The protein below binds the small molecule below.
Small molecule (SMILES): CC(=O)N[C@@H]1[C@@H](O)[C@H](O)[C@@H](CO)O[C@H]1O

Sequence of chain 1.B:
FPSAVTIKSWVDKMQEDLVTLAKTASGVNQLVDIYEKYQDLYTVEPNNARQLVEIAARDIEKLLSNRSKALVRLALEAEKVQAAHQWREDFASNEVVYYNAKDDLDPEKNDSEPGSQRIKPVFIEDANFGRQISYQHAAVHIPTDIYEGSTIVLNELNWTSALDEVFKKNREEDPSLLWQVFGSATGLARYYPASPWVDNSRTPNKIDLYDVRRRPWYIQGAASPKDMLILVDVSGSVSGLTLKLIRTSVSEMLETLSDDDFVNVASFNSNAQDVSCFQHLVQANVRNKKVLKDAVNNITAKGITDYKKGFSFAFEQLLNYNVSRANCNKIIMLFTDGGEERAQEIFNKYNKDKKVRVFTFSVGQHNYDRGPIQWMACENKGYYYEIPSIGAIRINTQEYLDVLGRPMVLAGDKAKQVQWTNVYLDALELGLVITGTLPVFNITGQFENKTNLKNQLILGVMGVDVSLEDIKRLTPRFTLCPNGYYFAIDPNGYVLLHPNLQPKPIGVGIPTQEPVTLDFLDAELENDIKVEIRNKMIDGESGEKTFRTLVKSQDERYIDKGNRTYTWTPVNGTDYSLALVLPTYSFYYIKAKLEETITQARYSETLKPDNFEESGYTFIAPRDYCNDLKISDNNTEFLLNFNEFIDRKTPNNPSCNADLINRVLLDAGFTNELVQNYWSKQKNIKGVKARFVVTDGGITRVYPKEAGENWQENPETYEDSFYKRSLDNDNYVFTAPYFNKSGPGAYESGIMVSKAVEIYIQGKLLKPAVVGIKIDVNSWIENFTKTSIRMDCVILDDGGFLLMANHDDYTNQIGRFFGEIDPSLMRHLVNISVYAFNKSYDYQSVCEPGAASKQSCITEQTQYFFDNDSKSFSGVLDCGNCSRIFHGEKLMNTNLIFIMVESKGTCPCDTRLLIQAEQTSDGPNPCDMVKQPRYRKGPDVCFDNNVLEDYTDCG

Binding-site contacts:
Ligand atom N2 contacts residue ASN587 of chain 1.B at 2.9 Å (h-bond).
Ligand atom C1 contacts residue ASN587 of chain 1.B at 1.4 Å.
Ligand atom C8 contacts residue ARG58 of chain 1.B at 4.2 Å.
Ligand atom C8 contacts residue GLU54 of chain 1.B at 3.9 Å.
Ligand atom C8 contacts residue ALA57 of chain 1.B at 4.0 Å (hydrophobic).
Ligand atom O7 contacts residue ASN587 of chain 1.B at 3.8 Å.
Ligand atom C2 contacts residue ASN587 of chain 1.B at 2.4 Å.
Ligand atom C3 contacts residue ASN587 of chain 1.B at 3.8 Å.
Ligand atom C7 contacts residue ASN587 of chain 1.B at 3.5 Å.
Ligand atom O7 contacts residue ARG58 of chain 1.B at 2.7 Å (salt-bridge).
Ligand atom C8 contacts residue THR584 of chain 1.B at 4.0 Å.
Ligand atom C7 contacts residue ARG58 of chain 1.B at 3.7 Å.
Ligand atom C8 contacts residue PRO585 of chain 1.B at 4.2 Å (hydrophobic).
Ligand atom O5 contacts residue ASN587 of chain 1.B at 2.4 Å (h-bond).
Ligand atom C4 contacts residue ASN587 of chain 1.B at 4.2 Å.
Ligand atom C5 contacts residue ASN587 of chain 1.B at 3.7 Å.